Binding-site contacts:
Ligand atom C2 contacts residue GLU328 of chain 4.B at 3.6 Å.
Ligand atom O6 contacts residue GLY297 of chain 4.B at 3.4 Å.
Ligand atom O2P contacts residue SER213 of chain 4.B at 2.8 Å (h-bond).
Ligand atom N3 contacts residue CYS215 of chain 4.B at 3.4 Å.
Ligand atom O2' contacts residue ASP248 of chain 4.B at 2.5 Å (salt-bridge).
Ligand atom O3' contacts residue MET269 of chain 4.B at 3.5 Å (h-bond).
Ligand atom O1P contacts residue MET270 of chain 4.B at 3.5 Å.
Ligand atom O2P contacts residue SER272 of chain 4.B at 2.9 Å (h-bond).
Ligand atom O1P contacts residue SER272 of chain 4.B at 3.7 Å.
Ligand atom O5' contacts residue GLY212 of chain 4.B at 3.4 Å.
Ligand atom C8 contacts residue MET69 of chain 4.B at 3.4 Å (hydrophobic).
Ligand atom C6 contacts residue GLY299 of chain 4.B at 3.7 Å.
Ligand atom C8 contacts residue ILE214 of chain 4.B at 3.5 Å (hydrophobic).
Ligand atom N7 contacts residue ILE214 of chain 4.B at 3.3 Å.
Ligand atom O1P contacts residue GLY271 of chain 4.B at 2.8 Å (h-bond).
Ligand atom N7 contacts residue MET69 of chain 4.B at 3.7 Å.
Ligand atom O3P contacts residue GLY250 of chain 4.B at 2.9 Å (h-bond).
Ligand atom O2P contacts residue TYR295 of chain 4.B at 2.6 Å (h-bond).
Ligand atom C5' contacts residue TYR295 of chain 4.B at 3.5 Å (hydrophobic).
Ligand atom C5 contacts residue ILE214 of chain 4.B at 3.6 Å (hydrophobic).
Ligand atom O3P contacts residue GLY212 of chain 4.B at 3.4 Å.
Ligand atom C3' contacts residue ASP248 of chain 4.B at 3.4 Å.
Ligand atom O4' contacts residue GLY212 of chain 4.B at 3.7 Å.
Ligand atom C2' contacts residue ASP248 of chain 4.B at 3.7 Å.
Ligand atom C6 contacts residue GLU328 of chain 4.B at 3.7 Å.
Ligand atom P contacts residue TYR295 of chain 4.B at 3.8 Å.
Ligand atom O3' contacts residue ASP248 of chain 4.B at 2.5 Å (salt-bridge).
Ligand atom O3P contacts residue SER213 of chain 4.B at 2.9 Å (h-bond).
Ligand atom O6 contacts residue GLY329 of chain 4.B at 3.8 Å.
Ligand atom O6 contacts residue MET298 of chain 4.B at 3.1 Å (h-bond).
Ligand atom O6 contacts residue GLY299 of chain 4.B at 2.5 Å (h-bond).
Ligand atom N7 contacts residue MET298 of chain 4.B at 3.2 Å (h-bond).
Ligand atom O5' contacts residue GLY249 of chain 4.B at 3.6 Å.
Ligand atom C4' contacts residue ASP248 of chain 4.B at 3.5 Å.
Ligand atom N1 contacts residue GLU328 of chain 4.B at 3.0 Å (salt-bridge).
Ligand atom C2 contacts residue CYS215 of chain 4.B at 3.1 Å (hydrophobic).
Ligand atom N7 contacts residue GLY297 of chain 4.B at 3.4 Å.
Ligand atom P contacts residue SER213 of chain 4.B at 3.7 Å.
Ligand atom O3' contacts residue ALA67 of chain 4.B at 3.4 Å.
Ligand atom C5 contacts residue MET298 of chain 4.B at 3.8 Å (hydrophobic).

The protein below binds the small molecule below.
Small molecule (SMILES): O=c1[nH]cnc2c1ncn2[C@@H]1O[C@H](COP(=O)(O)O)[C@@H](O)[C@H]1O

Sequence of chain 4.B:
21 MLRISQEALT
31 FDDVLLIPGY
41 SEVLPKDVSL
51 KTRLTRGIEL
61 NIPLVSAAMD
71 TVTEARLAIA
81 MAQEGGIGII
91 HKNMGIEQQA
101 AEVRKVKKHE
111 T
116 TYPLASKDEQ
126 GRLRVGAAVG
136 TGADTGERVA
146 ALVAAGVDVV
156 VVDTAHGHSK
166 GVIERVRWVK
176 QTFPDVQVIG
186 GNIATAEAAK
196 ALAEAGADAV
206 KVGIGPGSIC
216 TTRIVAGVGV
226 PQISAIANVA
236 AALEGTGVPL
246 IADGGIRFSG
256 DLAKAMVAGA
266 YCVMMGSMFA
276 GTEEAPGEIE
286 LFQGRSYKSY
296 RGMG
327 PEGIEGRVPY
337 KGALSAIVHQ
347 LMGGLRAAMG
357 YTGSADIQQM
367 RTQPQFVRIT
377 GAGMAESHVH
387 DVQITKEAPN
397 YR